Sequence of chain 1.K:
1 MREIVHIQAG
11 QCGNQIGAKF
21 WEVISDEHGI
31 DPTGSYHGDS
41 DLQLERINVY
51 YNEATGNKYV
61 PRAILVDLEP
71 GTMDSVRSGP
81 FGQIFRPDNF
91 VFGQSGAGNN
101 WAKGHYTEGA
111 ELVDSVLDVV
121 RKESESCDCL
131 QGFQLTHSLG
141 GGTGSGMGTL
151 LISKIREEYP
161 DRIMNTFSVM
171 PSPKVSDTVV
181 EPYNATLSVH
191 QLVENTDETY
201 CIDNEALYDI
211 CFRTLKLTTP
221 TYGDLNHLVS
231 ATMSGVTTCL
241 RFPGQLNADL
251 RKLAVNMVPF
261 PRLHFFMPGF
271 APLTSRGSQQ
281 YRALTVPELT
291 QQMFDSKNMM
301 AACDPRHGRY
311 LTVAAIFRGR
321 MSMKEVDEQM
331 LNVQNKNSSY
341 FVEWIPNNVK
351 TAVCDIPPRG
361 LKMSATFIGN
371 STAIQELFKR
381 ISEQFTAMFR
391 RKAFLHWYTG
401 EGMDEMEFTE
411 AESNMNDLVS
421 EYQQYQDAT

The protein below binds the small molecule below.
Small molecule (SMILES): CC(=O)O[C@H]1C(=O)[C@@]2(C)[C@H]([C@H](OC(=O)c3ccccc3)[C@]3(O)C[C@H](OC(=O)[C@H](O)[C@@H](NC(=O)c4ccccc4)c4ccccc4)C(C)=C1C3(C)C)[C@]1(OC(C)=O)CO[C@@H]1C[C@@H]2O

Binding-site contacts:
Ligand atom O07 contacts residue LEU361 of chain 1.K at 3.2 Å.
Ligand atom C39 contacts residue PRO358 of chain 1.K at 3.5 Å (hydrophobic).
Ligand atom C07 contacts residue HIS227 of chain 1.K at 3.2 Å.
Ligand atom C38 contacts residue ALA231 of chain 1.K at 3.7 Å (hydrophobic).
Ligand atom C19 contacts residue THR274 of chain 1.K at 3.1 Å.
Ligand atom O06 contacts residue LEU273 of chain 1.K at 3.1 Å.
Ligand atom O06 contacts residue THR274 of chain 1.K at 3.4 Å (h-bond).
Ligand atom C40 contacts residue SER234 of chain 1.K at 3.6 Å.
Ligand atom O03 contacts residue ARG276 of chain 1.K at 3.3 Å (salt-bridge).
Ligand atom C28 contacts residue PRO358 of chain 1.K at 3.4 Å (hydrophobic).
Ligand atom C37 contacts residue PRO358 of chain 1.K at 3.5 Å (hydrophobic).
Ligand atom C44 contacts residue LEU361 of chain 1.K at 3.5 Å (hydrophobic).
Ligand atom C44 contacts residue GLY360 of chain 1.K at 3.4 Å.
Ligand atom C07 contacts residue ASP224 of chain 1.K at 3.4 Å.
Ligand atom C31 contacts residue HIS227 of chain 1.K at 3.5 Å.
Ligand atom C40 contacts residue ARG318 of chain 1.K at 3.7 Å.
Ligand atom C38 contacts residue PRO358 of chain 1.K at 3.3 Å (hydrophobic).
Ligand atom O06 contacts residue LEU215 of chain 1.K at 3.2 Å.
Ligand atom C28 contacts residue ARG359 of chain 1.K at 3.5 Å.
Ligand atom O14 contacts residue HIS227 of chain 1.K at 2.7 Å (h-bond).
Ligand atom C42 contacts residue VAL23 of chain 1.K at 3.2 Å (hydrophobic).
Ligand atom C40 contacts residue ALA231 of chain 1.K at 3.5 Å (hydrophobic).
Ligand atom O13 contacts residue PRO358 of chain 1.K at 3.4 Å.
Ligand atom O10 contacts residue GLY360 of chain 1.K at 3.2 Å (h-bond).
Ligand atom O12 contacts residue ARG359 of chain 1.K at 2.8 Å (salt-bridge).
Ligand atom C14 contacts residue LEU215 of chain 1.K at 3.0 Å (hydrophobic).
Ligand atom C14 contacts residue THR274 of chain 1.K at 3.6 Å.
Ligand atom C36 contacts residue HIS227 of chain 1.K at 3.2 Å.
Ligand atom O06 contacts residue PRO272 of chain 1.K at 3.5 Å (h-bond).
Ligand atom O12 contacts residue GLY360 of chain 1.K at 3.7 Å.
Ligand atom C06 contacts residue HIS227 of chain 1.K at 3.1 Å.
Ligand atom C39 contacts residue ALA231 of chain 1.K at 3.3 Å (hydrophobic).
Ligand atom C27 contacts residue ARG359 of chain 1.K at 3.6 Å.
Ligand atom C22 contacts residue GLY360 of chain 1.K at 3.7 Å.
Ligand atom C15 contacts residue PRO272 of chain 1.K at 3.3 Å (hydrophobic).
Ligand atom O13 contacts residue ARG359 of chain 1.K at 2.5 Å (salt-bridge).
Ligand atom C16 contacts residue PRO272 of chain 1.K at 3.4 Å (hydrophobic).
Ligand atom C41 contacts residue VAL23 of chain 1.K at 2.9 Å (hydrophobic).
Ligand atom C17 contacts residue LEU361 of chain 1.K at 3.3 Å (hydrophobic).
Ligand atom C30 contacts residue HIS227 of chain 1.K at 3.5 Å.